Sequence of chain 1.B:
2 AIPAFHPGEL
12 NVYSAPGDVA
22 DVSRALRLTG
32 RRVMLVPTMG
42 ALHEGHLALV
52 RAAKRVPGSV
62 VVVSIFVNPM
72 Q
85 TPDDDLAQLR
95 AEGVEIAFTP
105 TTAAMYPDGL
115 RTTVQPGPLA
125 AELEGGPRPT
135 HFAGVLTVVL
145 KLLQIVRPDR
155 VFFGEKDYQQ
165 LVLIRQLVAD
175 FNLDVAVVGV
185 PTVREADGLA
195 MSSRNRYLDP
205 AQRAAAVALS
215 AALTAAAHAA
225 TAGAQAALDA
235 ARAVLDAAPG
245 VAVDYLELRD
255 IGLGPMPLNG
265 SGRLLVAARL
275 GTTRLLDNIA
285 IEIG

Binding-site contacts:
Ligand atom CAU contacts residue GLY46 of chain 1.B at 3.3 Å.
Ligand atom CAK contacts residue HIS44 of chain 1.B at 3.8 Å.
Ligand atom OAD contacts residue HIS47 of chain 1.B at 2.9 Å (h-bond).
Ligand atom OAR contacts residue GLY46 of chain 1.B at 3.2 Å.
Ligand atom CAH contacts residue GLY46 of chain 1.B at 3.8 Å.
Ligand atom OXT contacts residue HIS44 of chain 1.B at 3.1 Å (h-bond).
Ligand atom OAD contacts residue MET40 of chain 1.B at 3.3 Å (h-bond).
Ligand atom CAA contacts residue VAL187 of chain 1.B at 3.6 Å (hydrophobic).
Ligand atom CAI contacts residue THR39 of chain 1.B at 3.8 Å.
Ligand atom CAG contacts residue VAL142 of chain 1.B at 3.6 Å (hydrophobic).
Ligand atom CA contacts residue LYS160 of chain 1.B at 3.4 Å.
Ligand atom CAZ contacts residue GLN72 of chain 1.B at 3.7 Å.
Ligand atom OAC contacts residue HIS47 of chain 1.B at 3.2 Å.
Ligand atom OAR contacts residue PRO185 of chain 1.B at 3.9 Å.
Ligand atom CAK contacts residue MET195 of chain 1.B at 3.2 Å (hydrophobic).
Ligand atom CAO contacts residue ASP161 of chain 1.B at 3.6 Å.
Ligand atom CAN contacts residue MET40 of chain 1.B at 3.3 Å (hydrophobic).
Ligand atom CAF contacts residue VAL142 of chain 1.B at 3.7 Å (hydrophobic).
Ligand atom O contacts residue SER196 of chain 1.B at 3.3 Å (h-bond).
Ligand atom OAC contacts residue THR39 of chain 1.B at 3.5 Å.
Ligand atom SBC contacts residue HIS47 of chain 1.B at 3.6 Å (h-bond).
Ligand atom CAW contacts residue PRO38 of chain 1.B at 3.6 Å (hydrophobic).
Ligand atom OAR contacts residue VAL187 of chain 1.B at 3.1 Å (h-bond).
Ligand atom CAN contacts residue THR39 of chain 1.B at 3.1 Å.
Ligand atom CAF contacts residue GLN72 of chain 1.B at 3.4 Å.
Ligand atom C contacts residue SER196 of chain 1.B at 3.8 Å.
Ligand atom N contacts residue LYS160 of chain 1.B at 3.8 Å.
Ligand atom NAQ contacts residue ASP161 of chain 1.B at 3.9 Å.
Ligand atom CAN contacts residue PRO38 of chain 1.B at 3.2 Å (hydrophobic).
Ligand atom CA contacts residue MET195 of chain 1.B at 3.8 Å (hydrophobic).
Ligand atom CAH contacts residue MET195 of chain 1.B at 3.8 Å (hydrophobic).
Ligand atom CAA contacts residue PRO185 of chain 1.B at 3.4 Å (hydrophobic).
Ligand atom CBA contacts residue LYS160 of chain 1.B at 3.7 Å.
Ligand atom OAC contacts residue PRO38 of chain 1.B at 2.9 Å (h-bond).
Ligand atom CAJ contacts residue GLN72 of chain 1.B at 3.2 Å.
Ligand atom CAA contacts residue GLY46 of chain 1.B at 3.2 Å.
Ligand atom CAK contacts residue LYS160 of chain 1.B at 3.5 Å.
Ligand atom CBA contacts residue HIS44 of chain 1.B at 3.9 Å.
Ligand atom CAG contacts residue GLN72 of chain 1.B at 3.1 Å.
Ligand atom CAL contacts residue GLY46 of chain 1.B at 3.6 Å.

A small-molecule ligand and the protein it binds are described below.
Small molecule (SMILES): COc1ccc2c(c1)cc(CNS(=O)(=O)c1cc3ccccc3o1)n2CC(=O)O